Sequence of chain 1.C:
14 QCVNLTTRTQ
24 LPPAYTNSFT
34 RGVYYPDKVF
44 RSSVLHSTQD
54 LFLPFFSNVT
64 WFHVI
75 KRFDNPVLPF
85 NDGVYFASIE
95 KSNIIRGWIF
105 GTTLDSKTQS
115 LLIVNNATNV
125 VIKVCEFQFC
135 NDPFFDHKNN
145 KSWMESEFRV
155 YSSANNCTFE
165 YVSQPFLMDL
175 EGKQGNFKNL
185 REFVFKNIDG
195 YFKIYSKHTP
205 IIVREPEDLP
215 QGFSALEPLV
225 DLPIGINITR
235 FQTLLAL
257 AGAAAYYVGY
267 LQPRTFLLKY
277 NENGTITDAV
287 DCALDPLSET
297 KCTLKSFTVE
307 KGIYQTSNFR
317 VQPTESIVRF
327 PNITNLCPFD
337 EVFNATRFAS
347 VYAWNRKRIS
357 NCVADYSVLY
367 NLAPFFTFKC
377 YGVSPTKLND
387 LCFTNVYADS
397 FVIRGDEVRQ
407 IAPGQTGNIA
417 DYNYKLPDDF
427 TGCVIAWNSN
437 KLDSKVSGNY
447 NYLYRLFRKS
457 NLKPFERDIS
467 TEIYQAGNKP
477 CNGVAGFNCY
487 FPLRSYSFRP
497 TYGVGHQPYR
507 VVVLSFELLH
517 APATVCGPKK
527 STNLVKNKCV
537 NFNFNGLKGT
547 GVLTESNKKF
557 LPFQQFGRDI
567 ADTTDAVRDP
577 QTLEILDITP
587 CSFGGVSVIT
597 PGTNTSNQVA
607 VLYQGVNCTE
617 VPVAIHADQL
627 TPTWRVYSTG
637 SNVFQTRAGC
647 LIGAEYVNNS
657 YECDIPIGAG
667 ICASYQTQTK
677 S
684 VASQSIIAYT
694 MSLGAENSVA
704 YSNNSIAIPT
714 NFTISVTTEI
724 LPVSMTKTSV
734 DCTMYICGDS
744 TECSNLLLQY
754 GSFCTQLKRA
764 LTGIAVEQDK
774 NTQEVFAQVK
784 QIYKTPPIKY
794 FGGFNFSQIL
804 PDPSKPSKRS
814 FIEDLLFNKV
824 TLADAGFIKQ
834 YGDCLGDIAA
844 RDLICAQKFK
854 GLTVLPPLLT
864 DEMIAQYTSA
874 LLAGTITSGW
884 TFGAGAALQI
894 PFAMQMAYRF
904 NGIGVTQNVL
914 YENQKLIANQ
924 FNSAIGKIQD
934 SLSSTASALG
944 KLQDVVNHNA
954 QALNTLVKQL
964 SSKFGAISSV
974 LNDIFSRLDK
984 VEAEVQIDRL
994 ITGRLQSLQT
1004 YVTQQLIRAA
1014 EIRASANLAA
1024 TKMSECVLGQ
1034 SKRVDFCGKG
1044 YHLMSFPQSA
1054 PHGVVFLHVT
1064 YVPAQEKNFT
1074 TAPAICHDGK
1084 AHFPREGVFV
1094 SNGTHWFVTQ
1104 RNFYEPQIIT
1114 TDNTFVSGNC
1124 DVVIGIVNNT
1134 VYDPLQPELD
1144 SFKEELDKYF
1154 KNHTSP

Binding-site contacts:
Ligand atom O7 contacts residue LEU919 of chain 1.C at 3.8 Å.
Ligand atom C5 contacts residue ASN714 of chain 1.C at 3.7 Å.
Ligand atom O6 contacts residue GLN923 of chain 1.C at 3.6 Å (h-bond).
Ligand atom C8 contacts residue ASN714 of chain 1.C at 4.4 Å.
Ligand atom C5 contacts residue LEU919 of chain 1.C at 4.1 Å (hydrophobic).
Ligand atom C1 contacts residue LEU919 of chain 1.C at 4.1 Å (hydrophobic).
Ligand atom C1 contacts residue GLN1068 of chain 1.C at 3.7 Å.
Ligand atom C1 contacts residue ASN714 of chain 1.C at 1.4 Å.
Ligand atom C2 contacts residue GLN1068 of chain 1.C at 4.1 Å.
Ligand atom C8 contacts residue LEU919 of chain 1.C at 4.0 Å (hydrophobic).
Ligand atom N2 contacts residue ASN714 of chain 1.C at 3.0 Å (h-bond).
Ligand atom O4 contacts residue LEU919 of chain 1.C at 4.3 Å.
Ligand atom O7 contacts residue GLN1068 of chain 1.C at 3.4 Å (h-bond).
Ligand atom C3 contacts residue ASN714 of chain 1.C at 3.8 Å.
Ligand atom C7 contacts residue ASN714 of chain 1.C at 3.2 Å.
Ligand atom C8 contacts residue THR713 of chain 1.C at 4.4 Å.
Ligand atom O6 contacts residue LEU919 of chain 1.C at 4.4 Å.
Ligand atom C7 contacts residue LEU919 of chain 1.C at 4.0 Å (hydrophobic).
Ligand atom C4 contacts residue ASN714 of chain 1.C at 4.2 Å.
Ligand atom C3 contacts residue LEU919 of chain 1.C at 4.4 Å (hydrophobic).
Ligand atom C2 contacts residue ASN714 of chain 1.C at 2.5 Å.
Ligand atom O5 contacts residue ASN714 of chain 1.C at 2.3 Å (h-bond).
Ligand atom O7 contacts residue ASN714 of chain 1.C at 3.1 Å (h-bond).
Ligand atom O5 contacts residue GLN1068 of chain 1.C at 3.7 Å.

A protein and the small-molecule ligand that binds it are described below.
Small molecule (SMILES): CC(=O)N[C@H]1[C@H](O[C@H]2[C@H](O)[C@@H](NC(C)=O)CO[C@@H]2CO)O[C@H](CO)[C@@H](O[C@H]2O[C@H](CO)[C@@H](O)[C@H](O)[C@@H]2O)[C@@H]1O